Sequence of chain 1.C:
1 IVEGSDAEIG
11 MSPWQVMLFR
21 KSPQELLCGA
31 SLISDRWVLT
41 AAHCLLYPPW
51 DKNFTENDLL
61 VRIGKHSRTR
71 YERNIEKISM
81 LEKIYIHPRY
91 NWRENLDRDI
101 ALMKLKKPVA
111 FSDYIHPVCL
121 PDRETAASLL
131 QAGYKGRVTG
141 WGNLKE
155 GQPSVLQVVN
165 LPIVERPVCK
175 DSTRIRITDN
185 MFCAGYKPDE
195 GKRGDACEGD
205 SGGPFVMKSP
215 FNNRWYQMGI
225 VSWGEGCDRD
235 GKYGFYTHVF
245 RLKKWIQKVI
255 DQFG

A protein and the small-molecule ligand that binds it are described below.
Small molecule (SMILES): CC(=O)N[C@@H]1[C@@H](O)[C@H](O)[C@@H](CO)O[C@H]1O

Binding-site contacts:
Ligand atom O6 contacts residue ASN53 of chain 1.C at 4.0 Å.
Ligand atom C3 contacts residue ASN53 of chain 1.C at 3.8 Å.
Ligand atom C7 contacts residue LEU46 of chain 1.C at 4.1 Å (hydrophobic).
Ligand atom O7 contacts residue ASN53 of chain 1.C at 4.3 Å.
Ligand atom C4 contacts residue ASN53 of chain 1.C at 4.0 Å.
Ligand atom N2 contacts residue ASN53 of chain 1.C at 2.8 Å (h-bond).
Ligand atom C5 contacts residue ASN53 of chain 1.C at 3.7 Å.
Ligand atom C8 contacts residue LEU46 of chain 1.C at 3.8 Å (hydrophobic).
Ligand atom C8 contacts residue ASN53 of chain 1.C at 4.0 Å.
Ligand atom C2 contacts residue ASN53 of chain 1.C at 2.4 Å.
Ligand atom C7 contacts residue ASN53 of chain 1.C at 3.5 Å.
Ligand atom O5 contacts residue ASN53 of chain 1.C at 2.4 Å (h-bond).
Ligand atom O7 contacts residue PRO48 of chain 1.C at 4.3 Å.
Ligand atom O7 contacts residue LEU46 of chain 1.C at 4.3 Å.
Ligand atom C1 contacts residue ASN53 of chain 1.C at 1.5 Å.